A small-molecule ligand and the protein it binds are described below.
Small molecule (SMILES): O=C(O)[C@@H](c1ccc(OCc2ccc3ccccc3n2)cc1)C1CCCC1

Sequence of chain 1.C:
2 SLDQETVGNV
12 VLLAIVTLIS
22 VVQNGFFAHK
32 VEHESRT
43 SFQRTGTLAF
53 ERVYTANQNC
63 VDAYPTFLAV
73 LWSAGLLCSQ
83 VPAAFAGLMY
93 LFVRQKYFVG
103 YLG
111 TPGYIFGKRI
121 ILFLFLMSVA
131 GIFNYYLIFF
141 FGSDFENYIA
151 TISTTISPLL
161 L

Sequence of chain 1.A:
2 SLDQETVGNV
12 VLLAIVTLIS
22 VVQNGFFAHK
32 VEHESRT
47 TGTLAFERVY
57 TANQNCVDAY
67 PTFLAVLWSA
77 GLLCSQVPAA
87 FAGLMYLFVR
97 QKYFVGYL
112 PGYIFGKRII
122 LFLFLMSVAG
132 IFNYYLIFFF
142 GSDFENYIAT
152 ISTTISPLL

Binding-site contacts:
Ligand atom C1 contacts residue ASP64 of chain 1.A at 3.5 Å.
Ligand atom C11 contacts residue ALA65 of chain 1.A at 4.0 Å (hydrophobic).
Ligand atom O27 contacts residue ILE121 of chain 1.A at 3.5 Å.
Ligand atom C18 contacts residue PHE27 of chain 1.C at 3.9 Å (hydrophobic).
Ligand atom C10 contacts residue THR68 of chain 1.A at 3.9 Å.
Ligand atom C14 contacts residue LYS118 of chain 1.A at 3.9 Å.
Ligand atom C8 contacts residue LYS118 of chain 1.A at 3.7 Å.
Ligand atom C22 contacts residue ILE115 of chain 1.A at 3.8 Å (hydrophobic).
Ligand atom C13 contacts residue ALA29 of chain 1.C at 3.6 Å (hydrophobic).
Ligand atom C7 contacts residue TYR114 of chain 1.A at 4.0 Å (hydrophobic).
Ligand atom C18 contacts residue VAL23 of chain 1.C at 3.7 Å (hydrophobic).
Ligand atom C6 contacts residue GLY26 of chain 1.C at 3.6 Å.
Ligand atom C20 contacts residue GLY26 of chain 1.C at 4.0 Å.
Ligand atom N24 contacts residue ALA65 of chain 1.A at 4.0 Å.
Ligand atom O25 contacts residue LYS118 of chain 1.A at 2.2 Å (salt-bridge).
Ligand atom C2 contacts residue ALA29 of chain 1.C at 3.7 Å (hydrophobic).
Ligand atom C3 contacts residue ASN25 of chain 1.C at 4.1 Å.
Ligand atom C6 contacts residue LYS118 of chain 1.A at 3.2 Å.
Ligand atom C3 contacts residue ASP64 of chain 1.A at 3.9 Å.
Ligand atom C2 contacts residue TYR114 of chain 1.A at 3.4 Å (hydrophobic).
Ligand atom C2 contacts residue ALA65 of chain 1.A at 4.0 Å (hydrophobic).
Ligand atom C3 contacts residue ALA29 of chain 1.C at 4.0 Å (hydrophobic).
Ligand atom C4 contacts residue THR68 of chain 1.A at 3.6 Å.
Ligand atom O26 contacts residue LYS118 of chain 1.A at 2.5 Å (salt-bridge).
Ligand atom C16 contacts residue LYS118 of chain 1.A at 2.3 Å.
Ligand atom C5 contacts residue LYS118 of chain 1.A at 3.9 Å.
Ligand atom C21 contacts residue GLY26 of chain 1.C at 3.8 Å.
Ligand atom C23 contacts residue LYS118 of chain 1.A at 3.3 Å.
Ligand atom C12 contacts residue LYS118 of chain 1.A at 3.2 Å.
Ligand atom O26 contacts residue HIS30 of chain 1.C at 2.8 Å (h-bond).
Ligand atom C13 contacts residue ALA65 of chain 1.A at 3.6 Å (hydrophobic).
Ligand atom C9 contacts residue LYS118 of chain 1.A at 4.1 Å.
Ligand atom C2 contacts residue ASP64 of chain 1.A at 3.9 Å.
Ligand atom C11 contacts residue ALA29 of chain 1.C at 3.9 Å (hydrophobic).
Ligand atom C1 contacts residue ALA65 of chain 1.A at 4.0 Å (hydrophobic).
Ligand atom C1 contacts residue ALA29 of chain 1.C at 4.0 Å (hydrophobic).
Ligand atom C7 contacts residue ALA65 of chain 1.A at 3.7 Å (hydrophobic).
Ligand atom C7 contacts residue ALA29 of chain 1.C at 3.5 Å (hydrophobic).
Ligand atom C16 contacts residue HIS30 of chain 1.C at 3.9 Å.
Ligand atom C3 contacts residue ALA65 of chain 1.A at 4.0 Å (hydrophobic).